Binding-site contacts:
Ligand atom O4 contacts residue HIS85 of chain 1.A at 4.3 Å.
Ligand atom C2 contacts residue ASP86 of chain 1.A at 4.0 Å.
Ligand atom C5 contacts residue LEU161 of chain 1.A at 4.5 Å (hydrophobic).
Ligand atom O3 contacts residue HIS85 of chain 1.A at 3.2 Å.
Ligand atom C6 contacts residue PHE162 of chain 1.A at 3.8 Å (hydrophobic).
Ligand atom C4 contacts residue ASP86 of chain 1.A at 3.9 Å.
Ligand atom C3 contacts residue ASP86 of chain 1.A at 3.2 Å.
Ligand atom O3 contacts residue ASP86 of chain 1.A at 2.6 Å (salt-bridge).
Ligand atom O4 contacts residue LEU161 of chain 1.A at 4.0 Å.
Ligand atom O4 contacts residue PHE162 of chain 1.A at 2.5 Å (h-bond).
Ligand atom C1 contacts residue TYR23 of chain 1.A at 3.7 Å (hydrophobic).
Ligand atom C3 contacts residue LEU161 of chain 1.A at 4.1 Å (hydrophobic).
Ligand atom O6 contacts residue TYR23 of chain 1.A at 4.1 Å.
Ligand atom C4 contacts residue PHE162 of chain 1.A at 3.9 Å (hydrophobic).
Ligand atom O2 contacts residue ALA20 of chain 1.A at 3.7 Å.
Ligand atom O5 contacts residue TYR23 of chain 1.A at 4.1 Å.
Ligand atom O1 contacts residue TYR23 of chain 1.A at 3.8 Å.
Ligand atom O4 contacts residue ASP86 of chain 1.A at 3.3 Å (salt-bridge).
Ligand atom O2 contacts residue ASP86 of chain 1.A at 3.4 Å (salt-bridge).
Ligand atom C5 contacts residue PHE162 of chain 1.A at 4.3 Å (hydrophobic).

This small molecule binds to this protein.
Small molecule (SMILES): OC[C@H]1O[C@@H](O)[C@H](O)[C@@H](O)[C@@H]1O

Sequence of chain 1.A:
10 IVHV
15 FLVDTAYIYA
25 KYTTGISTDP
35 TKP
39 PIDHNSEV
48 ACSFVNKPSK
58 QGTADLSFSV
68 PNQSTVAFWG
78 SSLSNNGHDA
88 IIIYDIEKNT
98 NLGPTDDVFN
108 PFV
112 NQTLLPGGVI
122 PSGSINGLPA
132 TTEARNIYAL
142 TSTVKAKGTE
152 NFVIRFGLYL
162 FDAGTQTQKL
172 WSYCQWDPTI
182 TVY